Sequence of chain 2.A:
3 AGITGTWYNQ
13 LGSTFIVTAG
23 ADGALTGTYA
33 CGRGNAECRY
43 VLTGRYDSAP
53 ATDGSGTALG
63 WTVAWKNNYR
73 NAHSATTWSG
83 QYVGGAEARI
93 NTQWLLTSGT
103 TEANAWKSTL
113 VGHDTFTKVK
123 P

Binding-site contacts:
Ligand atom N contacts residue CYS33 of chain 4.A at 3.8 Å.
Ligand atom CE1 contacts residue TRP108 of chain 2.A at 3.4 Å (hydrophobic).
Ligand atom CB contacts residue TRP108 of chain 2.A at 3.7 Å (hydrophobic).
Ligand atom NE2 contacts residue SER76 of chain 4.A at 2.9 Å (h-bond).
Ligand atom CG contacts residue TRP67 of chain 4.A at 3.8 Å (hydrophobic).
Ligand atom CD contacts residue TRP80 of chain 4.A at 3.9 Å (hydrophobic).
Ligand atom O contacts residue ARG35 of chain 4.A at 3.0 Å (salt-bridge).
Ligand atom CZ contacts residue TRP108 of chain 2.A at 3.4 Å (hydrophobic).
Ligand atom NE2 contacts residue THR78 of chain 4.A at 3.9 Å.
Ligand atom CE1 contacts residue TRP67 of chain 4.A at 3.4 Å (hydrophobic).
Ligand atom N contacts residue TRP67 of chain 4.A at 4.0 Å.
Ligand atom CE1 contacts residue SER76 of chain 4.A at 3.9 Å.
Ligand atom NE2 contacts residue TRP80 of chain 4.A at 3.8 Å.
Ligand atom CA contacts residue TRP67 of chain 4.A at 3.6 Å (hydrophobic).
Ligand atom O contacts residue GLY34 of chain 4.A at 3.5 Å (h-bond).
Ligand atom CB contacts residue TRP67 of chain 4.A at 3.6 Å (hydrophobic).
Ligand atom O contacts residue SER15 of chain 4.A at 3.5 Å (h-bond).
Ligand atom CE2 contacts residue TRP108 of chain 2.A at 3.2 Å (hydrophobic).
Ligand atom CD1 contacts residue TRP108 of chain 2.A at 3.5 Å (hydrophobic).
Ligand atom NE2 contacts residue LEU98 of chain 4.A at 3.6 Å.
Ligand atom NE2 contacts residue TRP96 of chain 4.A at 3.4 Å.
Ligand atom OE1 contacts residue THR78 of chain 4.A at 2.7 Å (h-bond).
Ligand atom CD2 contacts residue SER76 of chain 4.A at 3.7 Å.
Ligand atom CG contacts residue TYR42 of chain 4.A at 3.4 Å (hydrophobic).
Ligand atom CD contacts residue THR78 of chain 4.A at 3.7 Å.
Ligand atom CG contacts residue TRP67 of chain 4.A at 3.9 Å (hydrophobic).
Ligand atom CD2 contacts residue TRP108 of chain 2.A at 3.4 Å (hydrophobic).
Ligand atom CA contacts residue TRP108 of chain 2.A at 3.6 Å (hydrophobic).
Ligand atom CD contacts residue ARG72 of chain 4.A at 3.6 Å.
Ligand atom CB contacts residue TYR42 of chain 4.A at 3.3 Å (hydrophobic).
Ligand atom O contacts residue CYS33 of chain 4.A at 3.4 Å (h-bond).
Ligand atom OE2 contacts residue ARG72 of chain 4.A at 3.1 Å (salt-bridge).
Ligand atom NE2 contacts residue TRP67 of chain 4.A at 3.6 Å.
Ligand atom CD contacts residue ARG72 of chain 4.A at 3.5 Å.
Ligand atom C contacts residue CYS33 of chain 4.A at 3.8 Å (hydrophobic).
Ligand atom CG contacts residue TRP108 of chain 2.A at 3.5 Å (hydrophobic).
Ligand atom OE1 contacts residue LEU98 of chain 4.A at 3.6 Å.
Ligand atom OE1 contacts residue ARG72 of chain 4.A at 3.1 Å (salt-bridge).
Ligand atom CZ contacts residue TRP96 of chain 4.A at 3.8 Å (hydrophobic).
Ligand atom O contacts residue CYS33 of chain 4.A at 3.2 Å.

A protein and the small-molecule ligand that binds it are described below.
Small molecule (SMILES): NCCCC[C@H](NC(=O)[C@H](CCC(=O)O)NC(=O)[C@H](Cc1ccccc1)NC(=O)[C@H](CCC(N)=O)NC(=O)[C@@H]1CCCN1C(=O)[C@H](CC1=NC=NC1)NC(=O)[C@@H](N)CO)C(N)=O

Sequence of chain 4.A:
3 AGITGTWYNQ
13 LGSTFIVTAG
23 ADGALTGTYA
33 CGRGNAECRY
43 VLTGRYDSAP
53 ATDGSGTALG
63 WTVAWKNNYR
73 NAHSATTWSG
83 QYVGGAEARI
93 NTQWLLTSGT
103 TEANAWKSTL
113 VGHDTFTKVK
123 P